Binding-site contacts:
Ligand atom C30 contacts residue LEU250 of chain 1.B at 3.7 Å (hydrophobic).
Ligand atom C15 contacts residue THR179 of chain 1.A at 3.4 Å.
Ligand atom C17 contacts residue LYS350 of chain 1.B at 3.8 Å.
Ligand atom N11 contacts residue LYS252 of chain 1.B at 3.4 Å.
Ligand atom F22 contacts residue THR351 of chain 1.B at 3.4 Å.
Ligand atom C10 contacts residue LYS252 of chain 1.B at 3.4 Å.
Ligand atom C06 contacts residue LEU240 of chain 1.B at 3.7 Å (hydrophobic).
Ligand atom C16 contacts residue THR179 of chain 1.A at 3.5 Å.
Ligand atom N25 contacts residue VAL236 of chain 1.B at 2.6 Å (h-bond).
Ligand atom O27 contacts residue LEU250 of chain 1.B at 3.8 Å.
Ligand atom C28 contacts residue VAL236 of chain 1.B at 3.6 Å (hydrophobic).
Ligand atom O27 contacts residue LEU253 of chain 1.B at 3.4 Å.
Ligand atom N07 contacts residue ALA248 of chain 1.B at 3.3 Å.
Ligand atom C29 contacts residue GLU198 of chain 1.B at 3.8 Å.
Ligand atom C30 contacts residue ASN165 of chain 1.B at 3.7 Å.
Ligand atom F22 contacts residue ALA352 of chain 1.B at 3.1 Å.
Ligand atom N09 contacts residue ASP249 of chain 1.B at 3.2 Å (salt-bridge).
Ligand atom N07 contacts residue ASP249 of chain 1.B at 2.8 Å (salt-bridge).
Ligand atom C08 contacts residue ALA248 of chain 1.B at 3.8 Å (hydrophobic).
Ligand atom C18 contacts residue ALA314 of chain 1.B at 3.6 Å (hydrophobic).
Ligand atom C05 contacts residue ALA248 of chain 1.B at 3.6 Å (hydrophobic).
Ligand atom C29 contacts residue ASN165 of chain 1.B at 3.2 Å.
Ligand atom F23 contacts residue ALA315 of chain 1.B at 3.3 Å.
Ligand atom F23 contacts residue THR351 of chain 1.B at 3.7 Å.
Ligand atom C26 contacts residue LEU253 of chain 1.B at 3.8 Å (hydrophobic).
Ligand atom C29 contacts residue TYR200 of chain 1.B at 3.5 Å (hydrophobic).
Ligand atom C18 contacts residue LYS350 of chain 1.B at 3.4 Å.
Ligand atom F23 contacts residue LYS350 of chain 1.B at 2.8 Å.
Ligand atom C16 contacts residue ASN256 of chain 1.B at 3.6 Å.
Ligand atom C08 contacts residue ASP249 of chain 1.B at 3.5 Å.
Ligand atom C26 contacts residue VAL236 of chain 1.B at 3.7 Å (hydrophobic).
Ligand atom F23 contacts residue ALA314 of chain 1.B at 3.1 Å.
Ligand atom F24 contacts residue ILE316 of chain 1.B at 3.7 Å.
Ligand atom C13 contacts residue LEU253 of chain 1.B at 3.8 Å (hydrophobic).
Ligand atom C30 contacts residue LEU240 of chain 1.B at 3.8 Å (hydrophobic).
Ligand atom N09 contacts residue ALA248 of chain 1.B at 3.2 Å.
Ligand atom N14 contacts residue THR179 of chain 1.A at 3.0 Å (h-bond).
Ligand atom C02 contacts residue VAL236 of chain 1.B at 3.4 Å (hydrophobic).
Ligand atom C01 contacts residue VAL236 of chain 1.B at 3.4 Å (hydrophobic).
Ligand atom F24 contacts residue ALA314 of chain 1.B at 3.7 Å.

A small-molecule ligand and the protein it binds are described below.
Small molecule (SMILES): O=C(Nc1cccc(Nc2cc(Nc3cccc(C(F)(F)F)c3)ncn2)c1)C1CC1

Sequence of chain 1.A:
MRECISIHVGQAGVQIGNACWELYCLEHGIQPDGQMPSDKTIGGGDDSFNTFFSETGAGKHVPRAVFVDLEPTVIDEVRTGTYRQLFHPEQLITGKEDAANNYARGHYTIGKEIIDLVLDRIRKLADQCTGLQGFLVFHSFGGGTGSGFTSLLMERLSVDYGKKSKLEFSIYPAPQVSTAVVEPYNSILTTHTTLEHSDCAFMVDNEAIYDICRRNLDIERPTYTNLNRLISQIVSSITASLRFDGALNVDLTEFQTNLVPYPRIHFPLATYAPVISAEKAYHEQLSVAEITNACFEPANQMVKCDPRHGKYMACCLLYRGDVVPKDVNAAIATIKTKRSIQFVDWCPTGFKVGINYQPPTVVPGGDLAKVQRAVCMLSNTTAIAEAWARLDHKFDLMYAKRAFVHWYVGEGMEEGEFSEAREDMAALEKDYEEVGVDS

Sequence of chain 1.B:
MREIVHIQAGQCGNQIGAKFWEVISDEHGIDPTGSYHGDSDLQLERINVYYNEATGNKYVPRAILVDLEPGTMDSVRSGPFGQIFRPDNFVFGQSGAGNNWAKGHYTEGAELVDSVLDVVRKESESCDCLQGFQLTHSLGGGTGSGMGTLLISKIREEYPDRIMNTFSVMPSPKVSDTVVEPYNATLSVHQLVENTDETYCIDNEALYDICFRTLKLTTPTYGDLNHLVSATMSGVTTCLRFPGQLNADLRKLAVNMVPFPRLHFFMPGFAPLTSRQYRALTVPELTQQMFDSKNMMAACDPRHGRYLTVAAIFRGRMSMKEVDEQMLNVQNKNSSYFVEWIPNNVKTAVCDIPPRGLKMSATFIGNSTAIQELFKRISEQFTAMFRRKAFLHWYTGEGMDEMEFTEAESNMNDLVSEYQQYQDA